Sequence of chain 1.A:
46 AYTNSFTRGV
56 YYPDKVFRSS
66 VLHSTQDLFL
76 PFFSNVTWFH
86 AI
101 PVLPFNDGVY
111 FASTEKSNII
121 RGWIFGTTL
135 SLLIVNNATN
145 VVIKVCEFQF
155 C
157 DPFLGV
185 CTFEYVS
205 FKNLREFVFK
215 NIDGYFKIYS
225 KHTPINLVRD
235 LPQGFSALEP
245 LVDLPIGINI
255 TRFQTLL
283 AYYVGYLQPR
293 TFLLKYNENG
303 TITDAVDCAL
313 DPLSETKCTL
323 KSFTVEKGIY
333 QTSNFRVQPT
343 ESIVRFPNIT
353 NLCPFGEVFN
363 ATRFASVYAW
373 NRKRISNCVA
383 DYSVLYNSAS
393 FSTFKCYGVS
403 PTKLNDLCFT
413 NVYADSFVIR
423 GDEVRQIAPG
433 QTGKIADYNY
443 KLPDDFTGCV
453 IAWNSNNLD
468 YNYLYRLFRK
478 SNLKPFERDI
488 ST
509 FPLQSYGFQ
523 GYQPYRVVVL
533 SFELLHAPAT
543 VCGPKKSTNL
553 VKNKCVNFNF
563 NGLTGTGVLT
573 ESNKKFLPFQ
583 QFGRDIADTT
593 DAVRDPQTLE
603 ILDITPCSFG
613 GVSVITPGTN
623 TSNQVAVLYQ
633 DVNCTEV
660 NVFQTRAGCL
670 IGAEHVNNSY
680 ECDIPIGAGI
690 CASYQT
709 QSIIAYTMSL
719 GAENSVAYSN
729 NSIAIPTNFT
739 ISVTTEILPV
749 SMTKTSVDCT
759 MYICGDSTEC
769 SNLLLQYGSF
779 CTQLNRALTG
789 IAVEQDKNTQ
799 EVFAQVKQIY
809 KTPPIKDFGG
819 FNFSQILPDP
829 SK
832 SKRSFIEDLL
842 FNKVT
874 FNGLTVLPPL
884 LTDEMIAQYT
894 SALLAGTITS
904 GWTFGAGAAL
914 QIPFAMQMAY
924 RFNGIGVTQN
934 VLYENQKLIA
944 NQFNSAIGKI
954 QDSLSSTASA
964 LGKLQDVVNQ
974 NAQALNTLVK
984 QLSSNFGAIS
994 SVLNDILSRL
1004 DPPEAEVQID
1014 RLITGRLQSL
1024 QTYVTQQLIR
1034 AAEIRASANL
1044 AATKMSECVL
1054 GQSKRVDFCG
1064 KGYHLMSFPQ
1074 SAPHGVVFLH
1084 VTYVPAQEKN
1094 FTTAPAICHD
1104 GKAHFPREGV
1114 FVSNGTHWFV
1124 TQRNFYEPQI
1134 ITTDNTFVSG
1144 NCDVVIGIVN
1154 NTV

Sequence of chain 1.C:
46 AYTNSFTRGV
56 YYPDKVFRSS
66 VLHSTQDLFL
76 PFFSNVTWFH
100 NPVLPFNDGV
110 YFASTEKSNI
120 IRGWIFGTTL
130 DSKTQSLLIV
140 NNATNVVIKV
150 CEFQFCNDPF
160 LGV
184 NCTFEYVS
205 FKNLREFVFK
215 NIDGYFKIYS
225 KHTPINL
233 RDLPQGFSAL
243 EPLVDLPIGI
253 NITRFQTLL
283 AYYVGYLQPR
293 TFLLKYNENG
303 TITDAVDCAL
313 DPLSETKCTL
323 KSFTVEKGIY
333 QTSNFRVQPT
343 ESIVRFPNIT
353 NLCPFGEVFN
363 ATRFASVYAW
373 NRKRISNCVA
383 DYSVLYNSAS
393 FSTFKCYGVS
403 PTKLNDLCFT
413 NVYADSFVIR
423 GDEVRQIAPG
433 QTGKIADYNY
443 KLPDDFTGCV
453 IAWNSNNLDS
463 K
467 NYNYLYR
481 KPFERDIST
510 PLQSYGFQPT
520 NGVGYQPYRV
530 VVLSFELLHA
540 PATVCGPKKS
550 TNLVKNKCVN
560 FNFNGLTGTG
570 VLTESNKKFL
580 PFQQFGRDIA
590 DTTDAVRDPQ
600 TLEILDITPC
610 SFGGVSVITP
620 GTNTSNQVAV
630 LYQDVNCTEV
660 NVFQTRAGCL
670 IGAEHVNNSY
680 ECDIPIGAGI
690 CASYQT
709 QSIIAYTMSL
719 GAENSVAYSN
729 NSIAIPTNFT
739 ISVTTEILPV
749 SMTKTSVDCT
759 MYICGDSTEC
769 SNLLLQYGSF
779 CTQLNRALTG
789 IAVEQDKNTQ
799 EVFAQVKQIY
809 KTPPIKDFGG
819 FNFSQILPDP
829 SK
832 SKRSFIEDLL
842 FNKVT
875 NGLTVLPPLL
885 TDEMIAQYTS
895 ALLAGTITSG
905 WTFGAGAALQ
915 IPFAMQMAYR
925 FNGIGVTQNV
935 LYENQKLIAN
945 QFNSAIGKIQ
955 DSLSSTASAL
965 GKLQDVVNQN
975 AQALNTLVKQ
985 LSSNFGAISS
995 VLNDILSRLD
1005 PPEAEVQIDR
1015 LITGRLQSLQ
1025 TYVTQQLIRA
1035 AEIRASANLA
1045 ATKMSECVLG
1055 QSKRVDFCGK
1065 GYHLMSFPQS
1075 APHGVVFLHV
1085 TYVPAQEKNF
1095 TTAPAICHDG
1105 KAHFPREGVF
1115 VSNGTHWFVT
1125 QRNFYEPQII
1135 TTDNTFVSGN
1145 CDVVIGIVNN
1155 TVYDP

This small molecule binds to this protein.
Small molecule (SMILES): CC(=O)N[C@@H]1[C@@H](O)[C@H](O)[C@@H](CO)O[C@H]1O

Binding-site contacts:
Ligand atom C8 contacts residue GLU1091 of chain 1.C at 3.1 Å.
Ligand atom C1 contacts residue ASN1093 of chain 1.C at 1.5 Å.
Ligand atom C6 contacts residue ALA725 of chain 1.C at 4.0 Å (hydrophobic).
Ligand atom O5 contacts residue ASN1093 of chain 1.C at 2.4 Å (h-bond).
Ligand atom C7 contacts residue GLU1091 of chain 1.C at 4.5 Å.
Ligand atom C2 contacts residue ASN1093 of chain 1.C at 2.5 Å.
Ligand atom N2 contacts residue ASN1093 of chain 1.C at 2.9 Å (h-bond).
Ligand atom O5 contacts residue ALA725 of chain 1.C at 4.4 Å.
Ligand atom C1 contacts residue GLN914 of chain 1.A at 4.3 Å.
Ligand atom O7 contacts residue ASN1093 of chain 1.C at 3.7 Å.
Ligand atom C4 contacts residue ASN1093 of chain 1.C at 4.3 Å.
Ligand atom O6 contacts residue ALA725 of chain 1.C at 3.5 Å.
Ligand atom C3 contacts residue ASN1093 of chain 1.C at 3.9 Å.
Ligand atom C8 contacts residue LYS1092 of chain 1.C at 3.7 Å.
Ligand atom C8 contacts residue ASN1093 of chain 1.C at 4.0 Å.
Ligand atom C5 contacts residue ASN1093 of chain 1.C at 3.7 Å.
Ligand atom C7 contacts residue ASN1093 of chain 1.C at 3.5 Å.
Ligand atom C5 contacts residue ALA725 of chain 1.C at 3.8 Å (hydrophobic).